This protein binds this small molecule.
Small molecule (SMILES): CC(=O)N[C@@H]1[C@@H](O)[C@H](O)[C@@H](CO)O[C@H]1O

Sequence of chain 1.G:
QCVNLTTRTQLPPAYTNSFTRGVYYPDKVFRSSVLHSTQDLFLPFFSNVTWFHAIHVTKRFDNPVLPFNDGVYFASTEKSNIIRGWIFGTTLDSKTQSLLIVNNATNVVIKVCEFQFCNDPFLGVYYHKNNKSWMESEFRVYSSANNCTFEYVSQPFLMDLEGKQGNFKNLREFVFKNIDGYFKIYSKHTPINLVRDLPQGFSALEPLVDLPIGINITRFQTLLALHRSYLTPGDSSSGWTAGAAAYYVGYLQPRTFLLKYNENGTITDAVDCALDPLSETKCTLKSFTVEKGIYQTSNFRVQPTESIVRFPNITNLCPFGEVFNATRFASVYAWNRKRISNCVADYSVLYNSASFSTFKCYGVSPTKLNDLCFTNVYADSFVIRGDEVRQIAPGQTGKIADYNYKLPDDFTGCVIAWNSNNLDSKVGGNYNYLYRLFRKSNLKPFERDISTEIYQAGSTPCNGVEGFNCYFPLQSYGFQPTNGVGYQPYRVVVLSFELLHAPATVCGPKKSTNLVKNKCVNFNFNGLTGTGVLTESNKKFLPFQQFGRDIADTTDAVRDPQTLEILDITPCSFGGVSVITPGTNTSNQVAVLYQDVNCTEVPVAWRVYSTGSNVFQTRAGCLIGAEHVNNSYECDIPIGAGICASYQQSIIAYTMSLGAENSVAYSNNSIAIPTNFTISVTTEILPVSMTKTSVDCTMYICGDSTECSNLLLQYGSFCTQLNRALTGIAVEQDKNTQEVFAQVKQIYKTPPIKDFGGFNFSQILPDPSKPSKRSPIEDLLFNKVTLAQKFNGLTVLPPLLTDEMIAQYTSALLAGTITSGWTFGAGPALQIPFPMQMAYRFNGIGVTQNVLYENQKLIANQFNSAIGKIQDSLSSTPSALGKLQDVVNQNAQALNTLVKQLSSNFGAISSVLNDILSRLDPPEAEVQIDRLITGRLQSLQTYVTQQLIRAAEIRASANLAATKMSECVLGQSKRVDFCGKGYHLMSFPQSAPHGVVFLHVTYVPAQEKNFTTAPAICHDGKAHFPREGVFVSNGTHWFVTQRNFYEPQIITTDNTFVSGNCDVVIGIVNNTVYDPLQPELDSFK

Binding-site contacts:
Ligand atom C4 contacts residue ASN221 of chain 1.G at 4.2 Å.
Ligand atom C7 contacts residue ASN221 of chain 1.G at 3.4 Å.
Ligand atom C2 contacts residue ASN221 of chain 1.G at 2.4 Å.
Ligand atom O7 contacts residue ASN221 of chain 1.G at 3.6 Å (h-bond).
Ligand atom N2 contacts residue ASN221 of chain 1.G at 2.9 Å (h-bond).
Ligand atom C1 contacts residue ASN221 of chain 1.G at 1.4 Å.
Ligand atom O5 contacts residue ASN221 of chain 1.G at 2.4 Å (h-bond).
Ligand atom C5 contacts residue ASN221 of chain 1.G at 3.7 Å.
Ligand atom C8 contacts residue ASN221 of chain 1.G at 4.3 Å.
Ligand atom C3 contacts residue ASN221 of chain 1.G at 3.8 Å.